A small-molecule ligand and the protein it binds are described below.
Small molecule (SMILES): Nc1nc2c(ncn2[C@@H]2O[C@H](CO[P](=O)(O)O[P](=O)(O)NP(=O)(O)O)[C@@H](O)[C@H]2O)c(=O)[nH]1

Sequence of chain 1.A:
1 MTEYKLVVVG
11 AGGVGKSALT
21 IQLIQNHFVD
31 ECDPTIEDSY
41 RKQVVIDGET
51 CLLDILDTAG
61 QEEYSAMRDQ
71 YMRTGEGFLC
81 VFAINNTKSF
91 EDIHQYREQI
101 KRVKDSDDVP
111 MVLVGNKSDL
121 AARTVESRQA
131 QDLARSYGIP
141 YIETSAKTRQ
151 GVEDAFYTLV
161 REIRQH

Binding-site contacts:
Ligand atom O2G contacts residue LYS16 of chain 1.A at 2.8 Å (salt-bridge).
Ligand atom N2 contacts residue ASP119 of chain 1.A at 3.0 Å (salt-bridge).
Ligand atom O4' contacts residue LYS117 of chain 1.A at 3.3 Å (salt-bridge).
Ligand atom N3B contacts residue GLY13 of chain 1.A at 3.1 Å (h-bond).
Ligand atom O1G contacts residue MG1 of chain 1.C at 1.9 Å.
Ligand atom O3' contacts residue XY21 of chain 1.I at 3.1 Å.
Ligand atom O1B contacts residue LYS16 of chain 1.A at 2.7 Å (salt-bridge).
Ligand atom O1A contacts residue SER17 of chain 1.A at 3.4 Å (h-bond).
Ligand atom O6 contacts residue LYS117 of chain 1.A at 3.4 Å.
Ligand atom N1 contacts residue ASP119 of chain 1.A at 2.8 Å (salt-bridge).
Ligand atom PG contacts residue MG1 of chain 1.E at 3.3 Å.
Ligand atom O3A contacts residue GLY15 of chain 1.A at 3.2 Å (h-bond).
Ligand atom O1A contacts residue ALA18 of chain 1.A at 2.8 Å (h-bond).
Ligand atom O6 contacts residue ASP119 of chain 1.A at 3.4 Å (salt-bridge).
Ligand atom O1B contacts residue GLY13 of chain 1.A at 3.5 Å (h-bond).
Ligand atom O6 contacts residue ASN116 of chain 1.A at 3.4 Å (h-bond).
Ligand atom O2G contacts residue GLY60 of chain 1.A at 3.0 Å (h-bond).
Ligand atom O3G contacts residue GLU63 of chain 1.A at 3.0 Å (salt-bridge).
Ligand atom O1B contacts residue GLY15 of chain 1.A at 3.0 Å (h-bond).
Ligand atom O2' contacts residue PHE28 of chain 1.A at 3.2 Å.
Ligand atom O3' contacts residue ASP30 of chain 1.A at 3.0 Å (salt-bridge).
Ligand atom O6 contacts residue ALA146 of chain 1.A at 2.9 Å (h-bond).
Ligand atom O2B contacts residue SER17 of chain 1.A at 3.0 Å (h-bond).
Ligand atom C2' contacts residue VAL29 of chain 1.A at 3.6 Å (hydrophobic).
Ligand atom PB contacts residue MG1 of chain 1.C at 3.2 Å.
Ligand atom C8 contacts residue GLY15 of chain 1.A at 3.5 Å.
Ligand atom C8 contacts residue ALA18 of chain 1.A at 3.5 Å (hydrophobic).
Ligand atom O2G contacts residue GLY12 of chain 1.A at 3.3 Å.
Ligand atom PG contacts residue MG1 of chain 1.C at 3.2 Å.
Ligand atom O2B contacts residue MG1 of chain 1.C at 2.0 Å.
Ligand atom N7 contacts residue ASN116 of chain 1.A at 3.1 Å (h-bond).
Ligand atom N2 contacts residue LEU120 of chain 1.A at 3.5 Å.
Ligand atom O1A contacts residue GLY15 of chain 1.A at 3.3 Å.
Ligand atom O3G contacts residue MG1 of chain 1.E at 2.0 Å.
Ligand atom O1B contacts residue VAL14 of chain 1.A at 3.3 Å (h-bond).
Ligand atom O2' contacts residue VAL29 of chain 1.A at 2.8 Å (h-bond).
Ligand atom O6 contacts residue SER145 of chain 1.A at 3.4 Å.
Ligand atom O2' contacts residue ASP30 of chain 1.A at 3.2 Å (salt-bridge).
Ligand atom N3B contacts residue MG1 of chain 1.C at 3.5 Å.
Ligand atom C6 contacts residue ASP119 of chain 1.A at 3.6 Å.